A small-molecule ligand and the protein it binds are described below.
Small molecule (SMILES): OC[C@H]1O[C@@H](O)[C@H](O)[C@@H](O)[C@@H]1O

Sequence of chain 1.A:
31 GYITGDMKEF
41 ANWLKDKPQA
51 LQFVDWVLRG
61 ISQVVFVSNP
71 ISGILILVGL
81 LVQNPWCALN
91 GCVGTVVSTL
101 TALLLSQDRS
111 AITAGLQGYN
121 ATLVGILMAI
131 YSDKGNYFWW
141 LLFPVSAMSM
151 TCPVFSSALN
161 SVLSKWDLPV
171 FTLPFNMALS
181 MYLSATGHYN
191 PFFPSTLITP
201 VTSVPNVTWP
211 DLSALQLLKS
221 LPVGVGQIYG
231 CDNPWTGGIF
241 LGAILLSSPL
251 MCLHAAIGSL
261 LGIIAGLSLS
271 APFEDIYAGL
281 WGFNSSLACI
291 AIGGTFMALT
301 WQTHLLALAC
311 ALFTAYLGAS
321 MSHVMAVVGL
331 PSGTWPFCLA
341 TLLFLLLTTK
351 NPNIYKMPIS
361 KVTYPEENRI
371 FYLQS

Binding-site contacts:
Ligand atom O3 contacts residue TRP140 of chain 1.A at 4.1 Å.
Ligand atom C6 contacts residue PHE138 of chain 1.A at 4.1 Å (hydrophobic).
Ligand atom O4 contacts residue TRP140 of chain 1.A at 2.8 Å (h-bond).
Ligand atom O6 contacts residue TYR137 of chain 1.A at 3.5 Å (h-bond).
Ligand atom C4 contacts residue TRP140 of chain 1.A at 3.3 Å (hydrophobic).
Ligand atom C5 contacts residue TRP140 of chain 1.A at 4.2 Å (hydrophobic).
Ligand atom C4 contacts residue TRP139 of chain 1.A at 3.8 Å (hydrophobic).
Ligand atom C6 contacts residue TRP140 of chain 1.A at 3.6 Å (hydrophobic).
Ligand atom O4 contacts residue TRP139 of chain 1.A at 3.1 Å.
Ligand atom O3 contacts residue TRP139 of chain 1.A at 4.3 Å.
Ligand atom C3 contacts residue TRP140 of chain 1.A at 4.4 Å (hydrophobic).
Ligand atom O6 contacts residue TRP139 of chain 1.A at 3.3 Å (h-bond).
Ligand atom O6 contacts residue PHE138 of chain 1.A at 3.6 Å.
Ligand atom C5 contacts residue TRP139 of chain 1.A at 3.9 Å (hydrophobic).
Ligand atom C6 contacts residue TRP139 of chain 1.A at 3.9 Å (hydrophobic).
Ligand atom C3 contacts residue TRP139 of chain 1.A at 3.9 Å (hydrophobic).